Sequence of chain 1.D:
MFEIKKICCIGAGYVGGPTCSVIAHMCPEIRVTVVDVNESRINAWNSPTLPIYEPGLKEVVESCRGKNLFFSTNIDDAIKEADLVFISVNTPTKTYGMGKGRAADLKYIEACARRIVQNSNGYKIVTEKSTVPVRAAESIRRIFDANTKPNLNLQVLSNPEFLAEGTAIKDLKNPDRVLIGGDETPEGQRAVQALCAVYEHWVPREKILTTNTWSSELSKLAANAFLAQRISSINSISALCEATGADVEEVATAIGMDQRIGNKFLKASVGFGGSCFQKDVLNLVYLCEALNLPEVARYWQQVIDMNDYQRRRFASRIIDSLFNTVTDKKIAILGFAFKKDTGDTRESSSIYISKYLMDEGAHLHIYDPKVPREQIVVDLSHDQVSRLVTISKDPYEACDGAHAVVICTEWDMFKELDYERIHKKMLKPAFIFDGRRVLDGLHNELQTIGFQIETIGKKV

A protein and the small-molecule ligand that binds it are described below.
Small molecule (SMILES): O=c1ccn([C@@H]2O[C@H](CO[P](=O)(O)O[P](=O)(O)O[C@H]3O[C@H](CO)[C@@H](O)[C@H](O)[C@H]3O)[C@@H](O)[C@H]2O)c(=O)[nH]1

Binding-site contacts:
Ligand atom O2C contacts residue ARG442 of chain 1.C at 3.0 Å (salt-bridge).
Ligand atom O1B contacts residue ALA164 of chain 1.C at 3.7 Å.
Ligand atom O4' contacts residue THR131 of chain 1.C at 3.7 Å.
Ligand atom C3' contacts residue LEU163 of chain 1.C at 3.5 Å (hydrophobic).
Ligand atom O4C contacts residue ILE231 of chain 1.C at 3.3 Å.
Ligand atom O4' contacts residue LEU163 of chain 1.C at 3.3 Å (h-bond).
Ligand atom N3 contacts residue LYS267 of chain 1.C at 2.9 Å (salt-bridge).
Ligand atom C3' contacts residue PHE162 of chain 1.C at 3.2 Å (hydrophobic).
Ligand atom C6 contacts residue ILE231 of chain 1.C at 3.6 Å (hydrophobic).
Ligand atom O4' contacts residue PHE162 of chain 1.C at 3.3 Å.
Ligand atom O3C contacts residue PHE338 of chain 1.C at 2.9 Å (h-bond).
Ligand atom O1B contacts residue GLU165 of chain 1.C at 3.0 Å (salt-bridge).
Ligand atom C6' contacts residue CYS276 of chain 1.C at 2.8 Å (hydrophobic).
Ligand atom O3' contacts residue PHE162 of chain 1.C at 2.6 Å (h-bond).
Ligand atom O4' contacts residue GLU161 of chain 1.C at 3.1 Å (salt-bridge).
Ligand atom O1A contacts residue PHE265 of chain 1.C at 3.3 Å.
Ligand atom C4 contacts residue LYS267 of chain 1.C at 3.6 Å.
Ligand atom O4' contacts residue LYS220 of chain 1.C at 3.3 Å (salt-bridge).
Ligand atom O2' contacts residue ALA164 of chain 1.C at 3.6 Å.
Ligand atom N1 contacts residue ILE231 of chain 1.C at 3.6 Å.
Ligand atom C6' contacts residue THR131 of chain 1.C at 3.5 Å.
Ligand atom C4C contacts residue GLY273 of chain 1.C at 3.6 Å.
Ligand atom O3C contacts residue GLY273 of chain 1.C at 2.8 Å (h-bond).
Ligand atom C5C contacts residue PHE277 of chain 1.C at 3.5 Å (hydrophobic).
Ligand atom O3B contacts residue ALA164 of chain 1.C at 3.3 Å.
Ligand atom O2' contacts residue ARG260 of chain 1.D at 2.5 Å (salt-bridge).
Ligand atom C3C contacts residue PHE338 of chain 1.C at 3.5 Å (hydrophobic).
Ligand atom O3' contacts residue ARG260 of chain 1.D at 3.2 Å (salt-bridge).
Ligand atom O4C contacts residue PHE272 of chain 1.C at 3.6 Å.
Ligand atom O2 contacts residue SER269 of chain 1.C at 2.9 Å (h-bond).
Ligand atom O2 contacts residue ILE231 of chain 1.C at 3.4 Å.
Ligand atom O4 contacts residue LEU266 of chain 1.C at 3.4 Å (h-bond).
Ligand atom O2A contacts residue LYS339 of chain 1.C at 2.9 Å (salt-bridge).
Ligand atom O4 contacts residue PHE265 of chain 1.C at 3.3 Å.
Ligand atom O3C contacts residue PHE272 of chain 1.C at 3.6 Å.
Ligand atom O6' contacts residue CYS276 of chain 1.C at 2.3 Å (h-bond).
Ligand atom O6' contacts residue ASN224 of chain 1.C at 2.6 Å (h-bond).
Ligand atom O6' contacts residue LYS220 of chain 1.C at 3.5 Å (salt-bridge).
Ligand atom O4 contacts residue LYS267 of chain 1.C at 3.0 Å (salt-bridge).
Ligand atom O2C contacts residue PHE338 of chain 1.C at 3.3 Å (h-bond).

Sequence of chain 1.C:
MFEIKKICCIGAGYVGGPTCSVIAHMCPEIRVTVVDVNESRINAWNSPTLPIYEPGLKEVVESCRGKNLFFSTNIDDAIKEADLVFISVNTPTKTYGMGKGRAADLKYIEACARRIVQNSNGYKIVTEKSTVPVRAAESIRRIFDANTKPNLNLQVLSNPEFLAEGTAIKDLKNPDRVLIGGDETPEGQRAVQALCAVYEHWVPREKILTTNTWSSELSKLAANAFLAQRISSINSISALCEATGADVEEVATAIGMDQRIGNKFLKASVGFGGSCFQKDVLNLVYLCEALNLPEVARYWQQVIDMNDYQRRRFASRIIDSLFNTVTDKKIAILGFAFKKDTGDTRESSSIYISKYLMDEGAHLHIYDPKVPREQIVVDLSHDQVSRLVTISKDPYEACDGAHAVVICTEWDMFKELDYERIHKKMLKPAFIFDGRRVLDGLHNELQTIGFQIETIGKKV